Sequence of chain 3.E:
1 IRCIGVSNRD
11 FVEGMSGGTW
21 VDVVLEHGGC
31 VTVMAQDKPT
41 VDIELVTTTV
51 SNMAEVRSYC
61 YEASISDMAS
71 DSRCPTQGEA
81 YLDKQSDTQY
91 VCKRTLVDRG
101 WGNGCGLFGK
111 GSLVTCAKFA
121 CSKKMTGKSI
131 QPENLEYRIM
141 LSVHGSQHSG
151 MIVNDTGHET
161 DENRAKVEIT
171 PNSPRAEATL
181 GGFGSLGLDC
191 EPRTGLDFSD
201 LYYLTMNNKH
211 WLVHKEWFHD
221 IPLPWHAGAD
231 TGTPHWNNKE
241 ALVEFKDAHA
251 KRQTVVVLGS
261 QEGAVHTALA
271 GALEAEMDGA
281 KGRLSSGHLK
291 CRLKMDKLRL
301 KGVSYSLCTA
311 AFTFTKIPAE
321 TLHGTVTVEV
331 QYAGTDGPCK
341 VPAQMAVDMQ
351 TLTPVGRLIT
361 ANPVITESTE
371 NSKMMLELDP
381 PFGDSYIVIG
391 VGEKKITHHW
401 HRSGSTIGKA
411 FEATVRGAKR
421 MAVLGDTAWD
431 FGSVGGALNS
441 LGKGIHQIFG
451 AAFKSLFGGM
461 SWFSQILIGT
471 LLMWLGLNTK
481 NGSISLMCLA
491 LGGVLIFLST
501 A

Binding-site contacts:
Ligand atom C2 contacts residue ASN154 of chain 3.E at 3.5 Å.
Ligand atom O5 contacts residue ASN154 of chain 3.E at 4.0 Å.
Ligand atom C6 contacts residue MET151 of chain 3.E at 4.5 Å (hydrophobic).
Ligand atom O6 contacts residue MET151 of chain 3.E at 3.4 Å.
Ligand atom N2 contacts residue THR156 of chain 3.E at 3.6 Å (h-bond).
Ligand atom C1 contacts residue THR156 of chain 3.E at 3.6 Å.
Ligand atom C8 contacts residue ASN154 of chain 3.E at 3.6 Å.
Ligand atom C7 contacts residue THR156 of chain 3.E at 3.9 Å.
Ligand atom N2 contacts residue ASN154 of chain 3.E at 3.8 Å.
Ligand atom C8 contacts residue THR156 of chain 3.E at 4.0 Å.
Ligand atom C2 contacts residue THR156 of chain 3.E at 4.2 Å.
Ligand atom C7 contacts residue ASN154 of chain 3.E at 3.3 Å.
Ligand atom C1 contacts residue ASN154 of chain 3.E at 3.4 Å.
Ligand atom O7 contacts residue ASN154 of chain 3.E at 2.6 Å (h-bond).

A small-molecule ligand and the protein it binds are described below.
Small molecule (SMILES): CC(=O)N[C@H]1[C@H](O[C@H]2[C@H](O)[C@@H](NC(C)=O)CO[C@@H]2CO)O[C@H](CO)[C@@H](O)[C@@H]1O